Binding-site contacts:
Ligand atom C2 contacts residue GLU144 of chain 1.A at 4.5 Å.
Ligand atom C3 contacts residue ARG113 of chain 1.A at 4.2 Å.
Ligand atom O6 contacts residue ASN116 of chain 1.B at 4.2 Å.
Ligand atom C5 contacts residue ARG113 of chain 1.A at 3.4 Å.
Ligand atom C3 contacts residue GLU144 of chain 1.A at 3.3 Å.
Ligand atom C4 contacts residue ARG113 of chain 1.A at 4.2 Å.
Ligand atom O4 contacts residue ARG113 of chain 1.A at 4.4 Å.
Ligand atom O4 contacts residue GLU144 of chain 1.A at 3.6 Å.
Ligand atom O6 contacts residue ARG113 of chain 1.A at 4.4 Å.
Ligand atom C6 contacts residue ASN116 of chain 1.B at 4.4 Å.
Ligand atom C1 contacts residue ARG113 of chain 1.A at 4.0 Å.
Ligand atom O6 contacts residue PHE119 of chain 1.B at 4.4 Å.
Ligand atom O4 contacts residue ARG527 of chain 1.B at 4.4 Å.
Ligand atom O5 contacts residue ASN116 of chain 1.B at 2.1 Å (h-bond).
Ligand atom C3 contacts residue ASN116 of chain 1.B at 3.7 Å.
Ligand atom C6 contacts residue PHE119 of chain 1.B at 4.1 Å (hydrophobic).
Ligand atom C1 contacts residue ASN116 of chain 1.B at 1.4 Å.
Ligand atom N2 contacts residue GLU144 of chain 1.A at 4.2 Å.
Ligand atom C4 contacts residue ASN116 of chain 1.B at 4.0 Å.
Ligand atom O3 contacts residue GLU144 of chain 1.A at 3.4 Å (salt-bridge).
Ligand atom C2 contacts residue ASN116 of chain 1.B at 2.4 Å.
Ligand atom C5 contacts residue ASN116 of chain 1.B at 3.5 Å.
Ligand atom O7 contacts residue ASN116 of chain 1.B at 3.5 Å (h-bond).
Ligand atom N2 contacts residue ASN116 of chain 1.B at 3.1 Å (h-bond).
Ligand atom C6 contacts residue ARG113 of chain 1.A at 4.1 Å.
Ligand atom C7 contacts residue ASN116 of chain 1.B at 3.6 Å.
Ligand atom C4 contacts residue GLU144 of chain 1.A at 4.0 Å.
Ligand atom O5 contacts residue ARG113 of chain 1.A at 4.0 Å.
Ligand atom C6 contacts residue ARG527 of chain 1.B at 4.2 Å.

Sequence of chain 1.B:
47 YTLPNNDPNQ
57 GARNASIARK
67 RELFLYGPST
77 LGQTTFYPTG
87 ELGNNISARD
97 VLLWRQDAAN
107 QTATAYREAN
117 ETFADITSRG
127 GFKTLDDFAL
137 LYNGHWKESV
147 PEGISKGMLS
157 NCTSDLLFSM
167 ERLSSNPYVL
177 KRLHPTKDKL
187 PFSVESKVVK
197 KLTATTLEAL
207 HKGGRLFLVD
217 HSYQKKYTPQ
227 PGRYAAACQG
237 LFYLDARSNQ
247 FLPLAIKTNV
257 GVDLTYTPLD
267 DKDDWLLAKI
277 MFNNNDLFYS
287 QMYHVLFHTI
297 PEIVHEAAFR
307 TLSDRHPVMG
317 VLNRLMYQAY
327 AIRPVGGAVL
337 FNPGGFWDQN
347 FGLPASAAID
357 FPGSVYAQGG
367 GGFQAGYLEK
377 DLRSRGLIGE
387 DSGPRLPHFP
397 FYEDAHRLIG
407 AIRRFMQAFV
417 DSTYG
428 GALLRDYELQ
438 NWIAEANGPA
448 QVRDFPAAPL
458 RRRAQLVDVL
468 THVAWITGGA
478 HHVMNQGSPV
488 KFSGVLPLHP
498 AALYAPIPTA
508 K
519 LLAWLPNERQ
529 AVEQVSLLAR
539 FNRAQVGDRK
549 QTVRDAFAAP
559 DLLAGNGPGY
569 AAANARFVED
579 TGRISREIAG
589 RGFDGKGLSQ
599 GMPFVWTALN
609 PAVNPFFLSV

This protein binds this small molecule.
Small molecule (SMILES): CC(=O)N[C@@H]1[C@@H](O)[C@H](O)[C@@H](CO)O[C@H]1O

Sequence of chain 1.A:
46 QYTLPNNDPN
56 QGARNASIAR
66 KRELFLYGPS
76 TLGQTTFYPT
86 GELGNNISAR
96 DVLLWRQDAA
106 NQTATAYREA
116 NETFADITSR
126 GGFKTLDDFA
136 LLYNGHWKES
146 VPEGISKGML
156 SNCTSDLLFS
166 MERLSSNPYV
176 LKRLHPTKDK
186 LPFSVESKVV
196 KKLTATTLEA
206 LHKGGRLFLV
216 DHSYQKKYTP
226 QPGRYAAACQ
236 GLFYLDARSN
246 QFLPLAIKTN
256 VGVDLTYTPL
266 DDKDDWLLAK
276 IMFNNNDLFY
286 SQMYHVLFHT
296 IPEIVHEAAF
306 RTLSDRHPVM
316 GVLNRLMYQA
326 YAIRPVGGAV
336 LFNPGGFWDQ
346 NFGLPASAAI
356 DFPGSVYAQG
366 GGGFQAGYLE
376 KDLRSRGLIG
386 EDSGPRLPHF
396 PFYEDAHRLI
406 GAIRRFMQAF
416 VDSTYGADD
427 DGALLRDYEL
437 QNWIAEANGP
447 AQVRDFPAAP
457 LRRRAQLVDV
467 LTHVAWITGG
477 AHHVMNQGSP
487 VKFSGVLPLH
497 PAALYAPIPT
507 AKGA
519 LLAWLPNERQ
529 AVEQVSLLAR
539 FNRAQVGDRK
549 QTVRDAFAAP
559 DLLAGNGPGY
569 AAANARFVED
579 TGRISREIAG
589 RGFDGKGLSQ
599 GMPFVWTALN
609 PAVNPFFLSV